The small molecule below binds the protein below.
Small molecule (SMILES): Cc1nc[nH]c1-c1ccnc(Nc2ccc(N3CCOCC3)cc2)c1

Binding-site contacts:
Ligand atom C11 contacts residue LEU171 of chain 1.A at 3.8 Å (hydrophobic).
Ligand atom C01 contacts residue LEU171 of chain 1.A at 3.9 Å (hydrophobic).
Ligand atom C16 contacts residue ASN117 of chain 1.A at 3.6 Å.
Ligand atom C15 contacts residue ASN117 of chain 1.A at 3.9 Å.
Ligand atom N08 contacts residue LEU171 of chain 1.A at 3.7 Å.
Ligand atom C12 contacts residue MET111 of chain 1.A at 3.6 Å (hydrophobic).
Ligand atom C05 contacts residue ILE35 of chain 1.A at 4.1 Å (hydrophobic).
Ligand atom C07 contacts residue LEU171 of chain 1.A at 3.8 Å (hydrophobic).
Ligand atom C02 contacts residue MET114 of chain 1.A at 3.9 Å (hydrophobic).
Ligand atom C11 contacts residue VAL43 of chain 1.A at 3.8 Å (hydrophobic).
Ligand atom C16 contacts residue ILE35 of chain 1.A at 4.0 Å (hydrophobic).
Ligand atom N03 contacts residue MET114 of chain 1.A at 3.0 Å (h-bond).
Ligand atom C17 contacts residue ALA116 of chain 1.A at 4.0 Å (hydrophobic).
Ligand atom C14 contacts residue ILE35 of chain 1.A at 4.1 Å (hydrophobic).
Ligand atom C18 contacts residue ASP115 of chain 1.A at 3.6 Å.
Ligand atom C09 contacts residue LEU171 of chain 1.A at 3.6 Å (hydrophobic).
Ligand atom C12 contacts residue LEU171 of chain 1.A at 4.1 Å (hydrophobic).
Ligand atom N03 contacts residue LEU113 of chain 1.A at 4.0 Å.
Ligand atom C15 contacts residue ILE35 of chain 1.A at 4.0 Å (hydrophobic).
Ligand atom C16 contacts residue ALA116 of chain 1.A at 3.7 Å (hydrophobic).
Ligand atom C14 contacts residue ALA116 of chain 1.A at 4.0 Å (hydrophobic).
Ligand atom C25 contacts residue GLN120 of chain 1.A at 3.9 Å.
Ligand atom N03 contacts residue ALA56 of chain 1.A at 3.9 Å.
Ligand atom C15 contacts residue ALA116 of chain 1.A at 3.8 Å (hydrophobic).
Ligand atom C14 contacts residue MET114 of chain 1.A at 3.4 Å (hydrophobic).
Ligand atom C24 contacts residue GLN120 of chain 1.A at 3.9 Å.
Ligand atom N13 contacts residue MET114 of chain 1.A at 2.8 Å (h-bond).
Ligand atom C12 contacts residue VAL43 of chain 1.A at 4.0 Å (hydrophobic).
Ligand atom N03 contacts residue GLU112 of chain 1.A at 3.9 Å.
Ligand atom C17 contacts residue ASP115 of chain 1.A at 4.0 Å.
Ligand atom C02 contacts residue GLU112 of chain 1.A at 3.4 Å.
Ligand atom N10 contacts residue VAL43 of chain 1.A at 3.6 Å.
Ligand atom N10 contacts residue LEU171 of chain 1.A at 3.7 Å.
Ligand atom C05 contacts residue VAL161 of chain 1.A at 4.0 Å (hydrophobic).
Ligand atom C02 contacts residue ALA56 of chain 1.A at 3.5 Å (hydrophobic).
Ligand atom C19 contacts residue MET114 of chain 1.A at 3.4 Å (hydrophobic).
Ligand atom N13 contacts residue LEU113 of chain 1.A at 3.8 Å.
Ligand atom C04 contacts residue MET114 of chain 1.A at 3.9 Å (hydrophobic).
Ligand atom C19 contacts residue ASP115 of chain 1.A at 3.9 Å.
Ligand atom C01 contacts residue ALA56 of chain 1.A at 3.8 Å (hydrophobic).

Sequence of chain 1.A:
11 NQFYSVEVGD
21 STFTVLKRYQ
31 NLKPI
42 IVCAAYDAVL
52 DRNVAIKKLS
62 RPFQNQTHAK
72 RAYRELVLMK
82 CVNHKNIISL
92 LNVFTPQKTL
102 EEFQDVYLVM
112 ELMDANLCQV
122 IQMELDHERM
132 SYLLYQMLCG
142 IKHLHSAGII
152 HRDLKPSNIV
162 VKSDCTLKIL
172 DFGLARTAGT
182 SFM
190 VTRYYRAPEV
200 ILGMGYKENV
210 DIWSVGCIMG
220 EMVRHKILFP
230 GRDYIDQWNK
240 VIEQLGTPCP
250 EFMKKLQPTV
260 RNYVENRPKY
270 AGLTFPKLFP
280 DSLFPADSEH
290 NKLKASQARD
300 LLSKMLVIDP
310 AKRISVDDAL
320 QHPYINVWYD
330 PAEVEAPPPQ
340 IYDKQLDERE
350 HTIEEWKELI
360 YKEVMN